This small molecule binds to this protein.
Small molecule (SMILES): CC(C)CCC[C@@H](C)[C@H]1CC[C@H]2[C@@H]3CC=C4C[C@@H](OC(=O)CCC(=O)O)CC[C@]4(C)[C@H]3CC[C@]12C

Sequence of chain 1.E:
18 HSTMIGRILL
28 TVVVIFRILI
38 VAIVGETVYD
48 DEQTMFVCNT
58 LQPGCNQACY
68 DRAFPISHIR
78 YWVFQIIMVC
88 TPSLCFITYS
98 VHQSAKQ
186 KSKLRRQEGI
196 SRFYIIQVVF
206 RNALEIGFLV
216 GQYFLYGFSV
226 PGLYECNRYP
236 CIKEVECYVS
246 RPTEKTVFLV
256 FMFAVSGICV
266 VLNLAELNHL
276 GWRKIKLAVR

Binding-site contacts:
Ligand atom CAQ contacts residue Y011 of chain 1.SB at 3.7 Å.
Ligand atom CAC contacts residue ILE35 of chain 1.E at 3.8 Å (hydrophobic).
Ligand atom OAG contacts residue LEU27 of chain 1.E at 4.3 Å.
Ligand atom OAG contacts residue ARG206 of chain 1.E at 3.9 Å.
Ligand atom CAS contacts residue ILE35 of chain 1.E at 4.5 Å (hydrophobic).
Ligand atom CAT contacts residue CYS87 of chain 1.E at 4.2 Å (hydrophobic).
Ligand atom CAM contacts residue TYR199 of chain 1.E at 3.3 Å (hydrophobic).
Ligand atom OAG contacts residue THR28 of chain 1.E at 3.1 Å (h-bond).
Ligand atom CAR contacts residue SER90 of chain 1.E at 4.2 Å.
Ligand atom CAD contacts residue SER90 of chain 1.E at 3.9 Å.
Ligand atom CAO contacts residue Y011 of chain 1.SB at 4.3 Å.
Ligand atom OAW contacts residue SER90 of chain 1.E at 4.5 Å.
Ligand atom CAS contacts residue CYS87 of chain 1.E at 4.2 Å (hydrophobic).
Ligand atom OAW contacts residue ARG206 of chain 1.E at 4.4 Å.
Ligand atom CAI contacts residue Y011 of chain 1.SB at 3.9 Å.
Ligand atom CAK contacts residue Y011 of chain 1.SB at 3.8 Å.
Ligand atom CAY contacts residue THR28 of chain 1.E at 4.0 Å.
Ligand atom CAY contacts residue ARG206 of chain 1.E at 3.7 Å.
Ligand atom CAM contacts residue ARG206 of chain 1.E at 3.5 Å.
Ligand atom CAU contacts residue ILE35 of chain 1.E at 4.1 Å (hydrophobic).
Ligand atom CAP contacts residue Y011 of chain 1.SB at 4.0 Å.